Binding-site contacts:
Ligand atom O01 contacts residue HIS83 of chain 1.D at 3.0 Å (h-bond).
Ligand atom O13 contacts residue ZN1 of chain 1.U at 2.4 Å.
Ligand atom N02 contacts residue ZN1 of chain 1.U at 3.0 Å.
Ligand atom O13 contacts residue HIS180 of chain 1.D at 3.1 Å.
Ligand atom C12 contacts residue HIS180 of chain 1.D at 3.4 Å.
Ligand atom O19 contacts residue SER213 of chain 1.D at 2.6 Å (h-bond).
Ligand atom C12 contacts residue ASN253 of chain 1.D at 3.7 Å.
Ligand atom O18 contacts residue GLY181 of chain 1.D at 2.7 Å (h-bond).
Ligand atom O01 contacts residue HIS180 of chain 1.D at 2.9 Å (h-bond).
Ligand atom P16 contacts residue THR256 of chain 1.D at 3.6 Å.
Ligand atom O01 contacts residue ZN1 of chain 1.U at 2.1 Å.
Ligand atom C14 contacts residue ASN253 of chain 1.D at 3.4 Å.
Ligand atom O01 contacts residue ASP82 of chain 1.D at 3.6 Å.
Ligand atom O18 contacts residue LYS184 of chain 1.D at 3.7 Å.
Ligand atom C06 contacts residue GLY181 of chain 1.D at 3.6 Å.
Ligand atom O18 contacts residue HIS180 of chain 1.D at 3.8 Å.
Ligand atom O18 contacts residue THR256 of chain 1.D at 2.5 Å (h-bond).
Ligand atom O19 contacts residue THR256 of chain 1.D at 2.8 Å (h-bond).
Ligand atom O13 contacts residue HIS210 of chain 1.D at 3.3 Å (h-bond).
Ligand atom P16 contacts residue SER213 of chain 1.D at 3.5 Å.
Ligand atom O17 contacts residue SER213 of chain 1.D at 2.8 Å (h-bond).
Ligand atom O19 contacts residue THR254 of chain 1.D at 3.9 Å.
Ligand atom P16 contacts residue GLY211 of chain 1.D at 3.8 Å.
Ligand atom O19 contacts residue ASP255 of chain 1.D at 2.8 Å (salt-bridge).
Ligand atom O17 contacts residue LYS184 of chain 1.D at 2.5 Å (salt-bridge).
Ligand atom O15 contacts residue HIS180 of chain 1.D at 3.7 Å.
Ligand atom C12 contacts residue ZN1 of chain 1.U at 3.0 Å.
Ligand atom O15 contacts residue GLY211 of chain 1.D at 3.1 Å.
Ligand atom C06 contacts residue THR256 of chain 1.D at 3.9 Å.
Ligand atom C12 contacts residue GLY211 of chain 1.D at 3.5 Å.
Ligand atom C05 contacts residue THR256 of chain 1.D at 3.8 Å.
Ligand atom P16 contacts residue LYS184 of chain 1.D at 3.7 Å.
Ligand atom O13 contacts residue GLY211 of chain 1.D at 2.9 Å (h-bond).
Ligand atom O17 contacts residue ALA212 of chain 1.D at 3.1 Å (h-bond).
Ligand atom N02 contacts residue HIS180 of chain 1.D at 3.4 Å.
Ligand atom C14 contacts residue GLY211 of chain 1.D at 3.5 Å.
Ligand atom C04 contacts residue HIS180 of chain 1.D at 3.8 Å.
Ligand atom O13 contacts residue ASN253 of chain 1.D at 3.5 Å.
Ligand atom C03 contacts residue ASP255 of chain 1.D at 3.8 Å.
Ligand atom O17 contacts residue GLY211 of chain 1.D at 3.0 Å.

This small molecule binds to this protein.
Small molecule (SMILES): O=C(COP(=O)(O)O)N(O)CCCCO

Sequence of chain 1.D:
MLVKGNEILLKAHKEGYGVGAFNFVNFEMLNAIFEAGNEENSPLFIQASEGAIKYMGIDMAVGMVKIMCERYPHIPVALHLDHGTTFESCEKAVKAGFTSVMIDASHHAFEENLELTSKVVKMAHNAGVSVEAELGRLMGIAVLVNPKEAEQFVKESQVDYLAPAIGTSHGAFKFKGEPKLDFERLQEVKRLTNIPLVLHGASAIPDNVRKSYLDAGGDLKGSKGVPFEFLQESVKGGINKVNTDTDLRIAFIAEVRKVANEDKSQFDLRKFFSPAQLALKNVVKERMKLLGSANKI